This small molecule binds to this protein.
Small molecule (SMILES): CC(=O)N[C@H]1[C@@H](O[C@H]2[C@H](O)[C@@H](NC(C)=O)CO[C@@H]2CO)O[C@H](CO)[C@@H](O[C@@H]2O[C@H](CO)[C@@H](O)[C@H](O)[C@@H]2O)[C@@H]1O

Binding-site contacts:
Ligand atom N2 contacts residue ASN246 of chain 1.A at 2.9 Å (h-bond).
Ligand atom C1 contacts residue GLN273 of chain 1.A at 4.3 Å.
Ligand atom C6 contacts residue ARG225 of chain 1.A at 2.9 Å.
Ligand atom O5 contacts residue GLN273 of chain 1.A at 3.8 Å.
Ligand atom C1 contacts residue ASN246 of chain 1.A at 1.4 Å.
Ligand atom O5 contacts residue ASN246 of chain 1.A at 2.4 Å (h-bond).
Ligand atom C8 contacts residue ARG225 of chain 1.A at 4.4 Å.
Ligand atom O7 contacts residue ARG225 of chain 1.A at 4.5 Å.
Ligand atom C2 contacts residue ASN246 of chain 1.A at 2.4 Å.
Ligand atom O6 contacts residue ARG225 of chain 1.A at 4.0 Å.
Ligand atom C6 contacts residue ASN246 of chain 1.A at 4.2 Å.
Ligand atom C6 contacts residue GLN273 of chain 1.A at 3.9 Å.
Ligand atom O6 contacts residue ALA275 of chain 1.A at 4.4 Å.
Ligand atom C5 contacts residue ASN246 of chain 1.A at 3.7 Å.
Ligand atom C8 contacts residue ASN246 of chain 1.A at 3.1 Å.
Ligand atom C7 contacts residue ASN246 of chain 1.A at 2.7 Å.
Ligand atom C3 contacts residue ASN246 of chain 1.A at 3.8 Å.
Ligand atom O7 contacts residue ASN246 of chain 1.A at 3.2 Å (h-bond).
Ligand atom C5 contacts residue ARG225 of chain 1.A at 3.3 Å.
Ligand atom C1 contacts residue ARG225 of chain 1.A at 4.5 Å.
Ligand atom O5 contacts residue ARG225 of chain 1.A at 3.5 Å (salt-bridge).
Ligand atom O6 contacts residue GLN273 of chain 1.A at 3.1 Å (h-bond).
Ligand atom C4 contacts residue ASN246 of chain 1.A at 4.3 Å.

Sequence of chain 1.A:
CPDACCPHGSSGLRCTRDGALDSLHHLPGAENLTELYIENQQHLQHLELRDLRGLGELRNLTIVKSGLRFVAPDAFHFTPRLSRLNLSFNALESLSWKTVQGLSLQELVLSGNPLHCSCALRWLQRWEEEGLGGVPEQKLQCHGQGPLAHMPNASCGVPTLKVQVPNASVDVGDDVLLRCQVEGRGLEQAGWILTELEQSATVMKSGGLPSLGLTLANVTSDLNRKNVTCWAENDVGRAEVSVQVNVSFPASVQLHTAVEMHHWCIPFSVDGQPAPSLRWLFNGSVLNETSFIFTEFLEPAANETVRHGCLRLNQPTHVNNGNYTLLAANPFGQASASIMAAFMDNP